Sequence of chain 1.D:
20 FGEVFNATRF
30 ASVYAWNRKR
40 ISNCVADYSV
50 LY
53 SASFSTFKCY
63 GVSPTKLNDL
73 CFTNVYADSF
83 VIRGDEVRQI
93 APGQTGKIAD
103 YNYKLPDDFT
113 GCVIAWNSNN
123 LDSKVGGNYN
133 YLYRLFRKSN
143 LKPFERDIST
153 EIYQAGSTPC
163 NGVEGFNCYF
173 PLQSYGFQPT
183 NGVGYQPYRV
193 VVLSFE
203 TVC

This small molecule binds to this protein.
Small molecule (SMILES): CC(=O)N[C@@H]1[C@@H](O)[C@H](O)[C@@H](CO)O[C@H]1O

Binding-site contacts:
Ligand atom O7 contacts residue ASN25 of chain 1.D at 4.1 Å.
Ligand atom C7 contacts residue GLY21 of chain 1.D at 4.0 Å.
Ligand atom C1 contacts residue ASN25 of chain 1.D at 1.4 Å.
Ligand atom C8 contacts residue PHE24 of chain 1.D at 4.3 Å (hydrophobic).
Ligand atom N2 contacts residue ASN25 of chain 1.D at 2.9 Å (h-bond).
Ligand atom C4 contacts residue ASN25 of chain 1.D at 4.2 Å.
Ligand atom C8 contacts residue GLY21 of chain 1.D at 4.0 Å.
Ligand atom O7 contacts residue GLY21 of chain 1.D at 3.8 Å.
Ligand atom C3 contacts residue ASN25 of chain 1.D at 3.8 Å.
Ligand atom C7 contacts residue ASN25 of chain 1.D at 3.8 Å.
Ligand atom C5 contacts residue ASN25 of chain 1.D at 3.7 Å.
Ligand atom O5 contacts residue ASN25 of chain 1.D at 2.4 Å (h-bond).
Ligand atom C2 contacts residue ASN25 of chain 1.D at 2.5 Å.
Ligand atom C8 contacts residue PHE20 of chain 1.D at 4.0 Å (hydrophobic).
Ligand atom C8 contacts residue LEU50 of chain 1.D at 4.3 Å (hydrophobic).